Binding-site contacts:
Ligand atom C7 contacts residue ASN224 of chain 1.O at 3.1 Å.
Ligand atom C4 contacts residue ASN224 of chain 1.O at 4.2 Å.
Ligand atom O5 contacts residue ASN224 of chain 1.O at 2.3 Å (h-bond).
Ligand atom C3 contacts residue ASN224 of chain 1.O at 3.8 Å.
Ligand atom C2 contacts residue ASN224 of chain 1.O at 2.5 Å.
Ligand atom O7 contacts residue ASN224 of chain 1.O at 4.0 Å.
Ligand atom C6 contacts residue GLY159 of chain 1.O at 4.0 Å.
Ligand atom C3 contacts residue LYS161 of chain 1.O at 4.5 Å.
Ligand atom N2 contacts residue GLY159 of chain 1.O at 4.4 Å.
Ligand atom C8 contacts residue ASN224 of chain 1.O at 3.4 Å.
Ligand atom O7 contacts residue THR226 of chain 1.O at 4.0 Å.
Ligand atom O6 contacts residue GLY160 of chain 1.O at 4.1 Å.
Ligand atom O5 contacts residue GLY160 of chain 1.O at 4.2 Å.
Ligand atom C1 contacts residue ASN224 of chain 1.O at 1.4 Å.
Ligand atom C1 contacts residue LYS161 of chain 1.O at 3.6 Å.
Ligand atom C8 contacts residue GLY159 of chain 1.O at 3.3 Å.
Ligand atom O5 contacts residue LYS161 of chain 1.O at 3.6 Å.
Ligand atom C8 contacts residue THR225 of chain 1.O at 4.1 Å.
Ligand atom C7 contacts residue THR225 of chain 1.O at 4.4 Å.
Ligand atom C6 contacts residue GLY160 of chain 1.O at 3.7 Å.
Ligand atom N2 contacts residue ASN224 of chain 1.O at 2.4 Å (h-bond).
Ligand atom C7 contacts residue GLY159 of chain 1.O at 4.1 Å.
Ligand atom C5 contacts residue ASN224 of chain 1.O at 3.6 Å.
Ligand atom C6 contacts residue LYS161 of chain 1.O at 3.8 Å.
Ligand atom C5 contacts residue GLY160 of chain 1.O at 4.2 Å.
Ligand atom C5 contacts residue LYS161 of chain 1.O at 3.6 Å.

A small-molecule ligand and the protein it binds are described below.
Small molecule (SMILES): CC(=O)N[C@H]1[C@H](O[C@H]2[C@H](O)[C@@H](NC(C)=O)CO[C@@H]2CO)O[C@H](CO)[C@@H](O)[C@@H]1O

Sequence of chain 1.O:
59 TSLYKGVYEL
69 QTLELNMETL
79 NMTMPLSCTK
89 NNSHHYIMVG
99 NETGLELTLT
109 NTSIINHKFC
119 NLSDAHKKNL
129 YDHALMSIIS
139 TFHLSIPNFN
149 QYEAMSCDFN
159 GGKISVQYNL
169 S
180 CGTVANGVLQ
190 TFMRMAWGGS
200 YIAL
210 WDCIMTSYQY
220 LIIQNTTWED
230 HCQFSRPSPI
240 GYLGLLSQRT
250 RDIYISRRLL